Sequence of chain 42.C:
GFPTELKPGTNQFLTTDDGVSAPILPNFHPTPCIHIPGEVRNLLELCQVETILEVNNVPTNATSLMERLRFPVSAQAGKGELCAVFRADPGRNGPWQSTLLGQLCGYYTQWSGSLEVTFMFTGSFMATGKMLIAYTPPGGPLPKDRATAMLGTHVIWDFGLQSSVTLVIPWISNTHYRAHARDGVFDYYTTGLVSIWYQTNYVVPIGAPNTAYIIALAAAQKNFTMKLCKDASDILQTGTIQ

Sequence of chain 43.C:
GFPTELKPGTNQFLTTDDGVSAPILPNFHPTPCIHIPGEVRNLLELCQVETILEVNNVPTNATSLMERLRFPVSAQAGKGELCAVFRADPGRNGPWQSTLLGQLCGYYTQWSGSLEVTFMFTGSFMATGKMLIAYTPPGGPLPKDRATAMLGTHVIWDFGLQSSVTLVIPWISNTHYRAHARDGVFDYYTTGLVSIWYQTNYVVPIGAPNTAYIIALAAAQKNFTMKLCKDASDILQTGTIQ

Sequence of chain 42.A:
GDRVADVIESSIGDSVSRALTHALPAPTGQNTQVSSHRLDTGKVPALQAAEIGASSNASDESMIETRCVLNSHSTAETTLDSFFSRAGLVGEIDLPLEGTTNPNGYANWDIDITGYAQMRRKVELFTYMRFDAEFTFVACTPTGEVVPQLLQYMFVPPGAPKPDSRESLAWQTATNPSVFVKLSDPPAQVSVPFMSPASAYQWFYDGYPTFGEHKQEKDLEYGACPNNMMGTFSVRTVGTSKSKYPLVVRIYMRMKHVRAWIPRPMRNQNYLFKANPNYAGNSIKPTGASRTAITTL

Binding-site contacts:
Ligand atom OAE contacts residue ASP112 of chain 42.A at 3.6 Å.
Ligand atom CAL contacts residue PHE155 of chain 42.A at 3.6 Å (hydrophobic).
Ligand atom CBC contacts residue ASN228 of chain 42.A at 3.8 Å.
Ligand atom OAD contacts residue LYS274 of chain 42.A at 3.0 Å (salt-bridge).
Ligand atom CAH contacts residue ASN228 of chain 42.A at 3.4 Å.
Ligand atom CBB contacts residue ILE111 of chain 42.A at 3.6 Å (hydrophobic).
Ligand atom CAH contacts residue GLN202 of chain 42.A at 3.2 Å.
Ligand atom CAJ contacts residue PHE155 of chain 42.A at 3.7 Å (hydrophobic).
Ligand atom OAX contacts residue ILE111 of chain 42.A at 3.5 Å.
Ligand atom CAG contacts residue GLN202 of chain 42.A at 3.3 Å.
Ligand atom CAP contacts residue ILE111 of chain 42.A at 3.8 Å (hydrophobic).
Ligand atom CBC contacts residue TRP203 of chain 42.A at 3.6 Å (hydrophobic).
Ligand atom CAI contacts residue PHE135 of chain 42.A at 3.7 Å (hydrophobic).
Ligand atom OAD contacts residue ALA275 of chain 42.A at 3.2 Å.
Ligand atom CAA contacts residue PRO177 of chain 42.A at 3.5 Å (hydrophobic).
Ligand atom CAZ contacts residue TRP203 of chain 42.A at 3.5 Å (hydrophobic).
Ligand atom CAT contacts residue ASN228 of chain 42.A at 3.5 Å.
Ligand atom CAK contacts residue PHE135 of chain 42.A at 3.6 Å (hydrophobic).
Ligand atom CAN contacts residue PRO177 of chain 42.A at 3.4 Å (hydrophobic).
Ligand atom CAS contacts residue TRP203 of chain 42.A at 3.8 Å (hydrophobic).
Ligand atom NAC contacts residue ASP112 of chain 42.A at 2.5 Å (salt-bridge).
Ligand atom CAL contacts residue ILE111 of chain 42.A at 3.7 Å (hydrophobic).
Ligand atom NAC contacts residue THR114 of chain 42.A at 3.3 Å (h-bond).
Ligand atom CAY contacts residue ASP112 of chain 42.A at 3.8 Å.
Ligand atom CAY contacts residue THR114 of chain 42.A at 3.8 Å.
Ligand atom OAE contacts residue ILE113 of chain 42.A at 3.3 Å (h-bond).
Ligand atom CAG contacts residue ASN228 of chain 42.A at 3.6 Å.
Ligand atom NBG contacts residue TRP203 of chain 42.A at 3.3 Å.
Ligand atom CAA contacts residue TYR153 of chain 42.A at 3.5 Å (hydrophobic).
Ligand atom CAN contacts residue PHE155 of chain 42.A at 3.8 Å (hydrophobic).
Ligand atom CAO contacts residue ILE111 of chain 42.A at 3.8 Å (hydrophobic).
Ligand atom CAA contacts residue SER178 of chain 42.A at 3.5 Å.
Ligand atom OAX contacts residue MET195 of chain 42.A at 3.6 Å.
Ligand atom CAA contacts residue VAL179 of chain 42.A at 3.2 Å (hydrophobic).
Ligand atom CAG contacts residue TRP203 of chain 42.A at 3.7 Å (hydrophobic).
Ligand atom CAF contacts residue PHE137 of chain 42.A at 3.8 Å (hydrophobic).
Ligand atom CAT contacts residue TRP203 of chain 42.A at 3.6 Å (hydrophobic).
Ligand atom CAH contacts residue TRP203 of chain 42.A at 3.5 Å (hydrophobic).
Ligand atom CAS contacts residue TYR201 of chain 42.A at 3.5 Å (hydrophobic).
Ligand atom NAU contacts residue PHE155 of chain 42.A at 3.7 Å.

A protein and the small-molecule ligand that binds it are described below.
Small molecule (SMILES): CCO/N=C/c1ccc(OCC[C@@H](C)CCN2CCN(c3ccnc(C(N)=O)c3)C2=O)cc1